Sequence of chain 1.A:
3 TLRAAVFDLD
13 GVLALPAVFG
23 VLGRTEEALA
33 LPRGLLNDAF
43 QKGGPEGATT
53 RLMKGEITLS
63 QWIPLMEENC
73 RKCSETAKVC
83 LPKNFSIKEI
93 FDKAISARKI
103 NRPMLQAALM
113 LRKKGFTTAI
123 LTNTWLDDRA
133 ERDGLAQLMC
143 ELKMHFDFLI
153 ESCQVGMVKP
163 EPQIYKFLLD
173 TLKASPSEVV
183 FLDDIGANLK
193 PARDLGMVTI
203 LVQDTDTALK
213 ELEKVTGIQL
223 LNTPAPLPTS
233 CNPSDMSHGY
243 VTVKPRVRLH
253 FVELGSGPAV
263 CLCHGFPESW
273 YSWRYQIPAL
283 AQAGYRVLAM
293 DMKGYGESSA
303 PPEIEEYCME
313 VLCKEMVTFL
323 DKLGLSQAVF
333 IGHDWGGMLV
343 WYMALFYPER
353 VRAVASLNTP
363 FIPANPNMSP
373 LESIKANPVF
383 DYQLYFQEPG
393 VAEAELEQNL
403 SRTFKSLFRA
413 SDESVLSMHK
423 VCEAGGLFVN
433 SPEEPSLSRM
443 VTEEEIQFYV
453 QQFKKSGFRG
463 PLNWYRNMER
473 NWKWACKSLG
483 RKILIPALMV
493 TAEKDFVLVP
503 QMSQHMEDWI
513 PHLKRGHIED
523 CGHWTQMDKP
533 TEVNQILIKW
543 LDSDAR

Binding-site contacts:
Ligand atom C21 contacts residue DMS1 of chain 1.D at 3.9 Å.
Ligand atom C8 contacts residue MET504 of chain 1.A at 4.4 Å (hydrophobic).
Ligand atom C18 contacts residue ILE376 of chain 1.A at 4.1 Å (hydrophobic).
Ligand atom C10 contacts residue MET504 of chain 1.A at 3.5 Å (hydrophobic).
Ligand atom C11 contacts residue HIS507 of chain 1.A at 4.3 Å.
Ligand atom C19 contacts residue SER375 of chain 1.A at 3.8 Å.
Ligand atom C12 contacts residue PRO365 of chain 1.A at 4.3 Å (hydrophobic).
Ligand atom C19 contacts residue PRO372 of chain 1.A at 3.9 Å (hydrophobic).
Ligand atom C1 contacts residue ASN379 of chain 1.A at 4.2 Å.
Ligand atom C12 contacts residue MET504 of chain 1.A at 4.5 Å (hydrophobic).
Ligand atom C9 contacts residue MET504 of chain 1.A at 4.0 Å (hydrophobic).
Ligand atom O14 contacts residue MET504 of chain 1.A at 3.5 Å.
Ligand atom N15 contacts residue ILE364 of chain 1.A at 3.6 Å.
Ligand atom C18 contacts residue PHE382 of chain 1.A at 4.2 Å (hydrophobic).
Ligand atom C24 contacts residue PRO372 of chain 1.A at 4.4 Å (hydrophobic).
Ligand atom C25 contacts residue GLN385 of chain 1.A at 3.9 Å.
Ligand atom C21 contacts residue ILE364 of chain 1.A at 3.8 Å (hydrophobic).
Ligand atom O14 contacts residue PHE382 of chain 1.A at 3.7 Å.
Ligand atom C19 contacts residue ILE376 of chain 1.A at 4.0 Å (hydrophobic).
Ligand atom C24 contacts residue ILE376 of chain 1.A at 3.8 Å (hydrophobic).
Ligand atom C22 contacts residue ILE364 of chain 1.A at 4.4 Å (hydrophobic).
Ligand atom C24 contacts residue MET470 of chain 1.A at 4.4 Å (hydrophobic).
Ligand atom O26 contacts residue GLN385 of chain 1.A at 2.7 Å (h-bond).
Ligand atom C13 contacts residue MET504 of chain 1.A at 4.5 Å (hydrophobic).
Ligand atom C11 contacts residue MET504 of chain 1.A at 3.8 Å (hydrophobic).
Ligand atom C18 contacts residue SER375 of chain 1.A at 4.0 Å.
Ligand atom C25 contacts residue PHE382 of chain 1.A at 3.8 Å (hydrophobic).
Ligand atom C10 contacts residue HIS507 of chain 1.A at 4.3 Å.
Ligand atom C16 contacts residue ILE364 of chain 1.A at 3.6 Å (hydrophobic).
Ligand atom C24 contacts residue GLN385 of chain 1.A at 3.7 Å.
Ligand atom C17 contacts residue PHE382 of chain 1.A at 3.7 Å (hydrophobic).
Ligand atom C20 contacts residue SER375 of chain 1.A at 3.9 Å.
Ligand atom C28 contacts residue ASN367 of chain 1.A at 3.7 Å.
Ligand atom O26 contacts residue HD21 of chain 1.H at 3.8 Å.
Ligand atom C13 contacts residue ILE364 of chain 1.A at 4.1 Å (hydrophobic).
Ligand atom C27 contacts residue ASN367 of chain 1.A at 3.5 Å.
Ligand atom C22 contacts residue DMS1 of chain 1.D at 4.2 Å.
Ligand atom C23 contacts residue GLN385 of chain 1.A at 3.6 Å.
Ligand atom C31 contacts residue ASN367 of chain 1.A at 4.2 Å.

This small molecule binds to this protein.
Small molecule (SMILES): O=C(NC1[C@@H]2CC3C[C@H]1CC(O)(C3)C2)c1cnc(N[C@H]2CCOC2)nc1C1CCCC1